Binding-site contacts:
Ligand atom C12 contacts residue PHE107 of chain 1.B at 3.8 Å (hydrophobic).
Ligand atom C06 contacts residue ALA53 of chain 1.B at 4.0 Å (hydrophobic).
Ligand atom O01 contacts residue LEU90 of chain 1.B at 3.7 Å.
Ligand atom F02 contacts residue GLU56 of chain 1.B at 2.7 Å.
Ligand atom C01 contacts residue LEU94 of chain 1.B at 3.9 Å (hydrophobic).
Ligand atom C03 contacts residue ALA53 of chain 1.B at 4.1 Å (hydrophobic).
Ligand atom O01 contacts residue GLU56 of chain 1.B at 2.6 Å (salt-bridge).
Ligand atom C06 contacts residue LEU49 of chain 1.B at 3.9 Å (hydrophobic).
Ligand atom F02 contacts residue LEU49 of chain 1.B at 3.6 Å.
Ligand atom C13 contacts residue LEU87 of chain 1.B at 4.1 Å (hydrophobic).
Ligand atom C04 contacts residue GLU56 of chain 1.B at 3.4 Å.
Ligand atom C07 contacts residue PHE107 of chain 1.B at 4.2 Å (hydrophobic).
Ligand atom C06 contacts residue PHE107 of chain 1.B at 3.9 Å (hydrophobic).
Ligand atom F02 contacts residue PHE107 of chain 1.B at 4.3 Å.
Ligand atom C02 contacts residue PHE107 of chain 1.B at 4.0 Å (hydrophobic).
Ligand atom F01 contacts residue LEU94 of chain 1.B at 3.8 Å.
Ligand atom C14 contacts residue GLY224 of chain 1.B at 3.4 Å.
Ligand atom C05 contacts residue PHE107 of chain 1.B at 3.8 Å (hydrophobic).
Ligand atom O02 contacts residue MET46 of chain 1.B at 4.2 Å.
Ligand atom C16 contacts residue LEU49 of chain 1.B at 3.7 Å (hydrophobic).
Ligand atom C16 contacts residue MET124 of chain 1.B at 4.2 Å (hydrophobic).
Ligand atom C14 contacts residue HIS227 of chain 1.B at 4.0 Å.
Ligand atom C15 contacts residue HIS227 of chain 1.B at 3.4 Å.
Ligand atom C16 contacts residue MET46 of chain 1.B at 3.9 Å (hydrophobic).
Ligand atom O01 contacts residue ARG97 of chain 1.B at 3.0 Å (salt-bridge).
Ligand atom C03 contacts residue LEU49 of chain 1.B at 4.2 Å (hydrophobic).
Ligand atom C04 contacts residue ARG97 of chain 1.B at 4.1 Å.
Ligand atom C03 contacts residue GLU56 of chain 1.B at 3.5 Å.
Ligand atom C03 contacts residue PHE107 of chain 1.B at 3.9 Å (hydrophobic).
Ligand atom C01 contacts residue PHE107 of chain 1.B at 4.3 Å (hydrophobic).
Ligand atom F01 contacts residue MET91 of chain 1.B at 3.4 Å.
Ligand atom C13 contacts residue GLY224 of chain 1.B at 4.0 Å.
Ligand atom C01 contacts residue LEU90 of chain 1.B at 3.6 Å (hydrophobic).
Ligand atom O02 contacts residue HIS227 of chain 1.B at 2.8 Å (h-bond).
Ligand atom F02 contacts residue LEU52 of chain 1.B at 3.3 Å.
Ligand atom C04 contacts residue LEU90 of chain 1.B at 4.1 Å (hydrophobic).
Ligand atom C02 contacts residue LEU94 of chain 1.B at 4.0 Å (hydrophobic).
Ligand atom O02 contacts residue LEU228 of chain 1.B at 4.0 Å.
Ligand atom F02 contacts residue ALA53 of chain 1.B at 3.4 Å.
Ligand atom C04 contacts residue PHE107 of chain 1.B at 4.2 Å (hydrophobic).

Sequence of chain 1.B:
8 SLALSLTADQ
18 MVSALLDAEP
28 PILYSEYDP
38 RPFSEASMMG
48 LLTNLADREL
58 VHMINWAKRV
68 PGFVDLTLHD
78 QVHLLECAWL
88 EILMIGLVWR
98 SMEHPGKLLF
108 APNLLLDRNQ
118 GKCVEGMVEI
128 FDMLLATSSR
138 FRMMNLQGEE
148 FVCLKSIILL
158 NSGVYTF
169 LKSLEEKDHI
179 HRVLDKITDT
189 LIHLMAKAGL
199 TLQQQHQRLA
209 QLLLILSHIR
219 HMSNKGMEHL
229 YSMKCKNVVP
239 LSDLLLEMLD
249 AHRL

The small molecule below binds the protein below.
Small molecule (SMILES): C[C@]12CC=C(c3cc(F)c(O)cc3F)C[C@H]1CC[C@@H]2O